A small-molecule ligand and the protein it binds are described below.
Small molecule (SMILES): Nc1ncnc2c1ncn2[C@H]1C[C@H](O)[C@@H](COP(=O)(O)O)O1

Binding-site contacts:
Ligand atom C6 contacts residue PRO421 of chain 51.A at 4.1 Å (hydrophobic).
Ligand atom C3' contacts residue HIS630 of chain 51.A at 4.4 Å.
Ligand atom N7 contacts residue HIS630 of chain 51.A at 4.1 Å.
Ligand atom N6 contacts residue SER632 of chain 51.A at 3.3 Å (h-bond).
Ligand atom C2 contacts residue GLY639 of chain 51.A at 3.1 Å.
Ligand atom C2' contacts residue HIS630 of chain 51.A at 3.2 Å.
Ligand atom N6 contacts residue GLY639 of chain 51.A at 3.6 Å (h-bond).
Ligand atom N1 contacts residue PHE638 of chain 51.A at 4.3 Å.
Ligand atom C5 contacts residue PRO631 of chain 51.A at 4.2 Å (hydrophobic).
Ligand atom C2 contacts residue PRO631 of chain 51.A at 3.3 Å (hydrophobic).
Ligand atom N1 contacts residue PRO421 of chain 51.A at 4.3 Å.
Ligand atom N6 contacts residue VAL420 of chain 51.A at 4.0 Å.
Ligand atom N9 contacts residue HIS630 of chain 51.A at 4.2 Å.
Ligand atom N1 contacts residue VAL420 of chain 51.A at 3.7 Å.
Ligand atom N1 contacts residue PRO631 of chain 51.A at 3.5 Å (h-bond).
Ligand atom C6 contacts residue GLY639 of chain 51.A at 3.8 Å.
Ligand atom C8 contacts residue HIS630 of chain 51.A at 3.3 Å.
Ligand atom C5 contacts residue SER632 of chain 51.A at 4.1 Å.
Ligand atom O1P contacts residue LYS641 of chain 60.A at 4.0 Å.
Ligand atom N7 contacts residue PRO421 of chain 51.A at 4.2 Å.
Ligand atom O2P contacts residue ASP626 of chain 60.A at 4.2 Å.
Ligand atom C6 contacts residue PRO631 of chain 51.A at 3.9 Å (hydrophobic).
Ligand atom C1' contacts residue HIS630 of chain 51.A at 4.0 Å.
Ligand atom C4 contacts residue PRO631 of chain 51.A at 4.0 Å (hydrophobic).
Ligand atom N7 contacts residue ASN609 of chain 51.A at 3.8 Å.
Ligand atom C6 contacts residue SER632 of chain 51.A at 3.9 Å.
Ligand atom C6 contacts residue VAL420 of chain 51.A at 4.0 Å (hydrophobic).
Ligand atom N6 contacts residue GLY637 of chain 51.A at 3.7 Å.
Ligand atom N9 contacts residue PRO421 of chain 51.A at 4.4 Å.
Ligand atom C4 contacts residue PRO421 of chain 51.A at 4.3 Å (hydrophobic).
Ligand atom N6 contacts residue PHE638 of chain 51.A at 3.9 Å.
Ligand atom N3 contacts residue GLY639 of chain 51.A at 4.3 Å.
Ligand atom C2 contacts residue PRO421 of chain 51.A at 4.5 Å (hydrophobic).
Ligand atom C8 contacts residue PRO421 of chain 51.A at 4.3 Å (hydrophobic).
Ligand atom C1' contacts residue PRO631 of chain 51.A at 4.3 Å (hydrophobic).
Ligand atom C2 contacts residue VAL420 of chain 51.A at 4.3 Å (hydrophobic).
Ligand atom N3 contacts residue PRO631 of chain 51.A at 3.6 Å.
Ligand atom N7 contacts residue SER632 of chain 51.A at 4.1 Å.
Ligand atom C5 contacts residue PRO421 of chain 51.A at 4.1 Å (hydrophobic).
Ligand atom N1 contacts residue GLY639 of chain 51.A at 3.1 Å (h-bond).

Sequence of chain 60.A:
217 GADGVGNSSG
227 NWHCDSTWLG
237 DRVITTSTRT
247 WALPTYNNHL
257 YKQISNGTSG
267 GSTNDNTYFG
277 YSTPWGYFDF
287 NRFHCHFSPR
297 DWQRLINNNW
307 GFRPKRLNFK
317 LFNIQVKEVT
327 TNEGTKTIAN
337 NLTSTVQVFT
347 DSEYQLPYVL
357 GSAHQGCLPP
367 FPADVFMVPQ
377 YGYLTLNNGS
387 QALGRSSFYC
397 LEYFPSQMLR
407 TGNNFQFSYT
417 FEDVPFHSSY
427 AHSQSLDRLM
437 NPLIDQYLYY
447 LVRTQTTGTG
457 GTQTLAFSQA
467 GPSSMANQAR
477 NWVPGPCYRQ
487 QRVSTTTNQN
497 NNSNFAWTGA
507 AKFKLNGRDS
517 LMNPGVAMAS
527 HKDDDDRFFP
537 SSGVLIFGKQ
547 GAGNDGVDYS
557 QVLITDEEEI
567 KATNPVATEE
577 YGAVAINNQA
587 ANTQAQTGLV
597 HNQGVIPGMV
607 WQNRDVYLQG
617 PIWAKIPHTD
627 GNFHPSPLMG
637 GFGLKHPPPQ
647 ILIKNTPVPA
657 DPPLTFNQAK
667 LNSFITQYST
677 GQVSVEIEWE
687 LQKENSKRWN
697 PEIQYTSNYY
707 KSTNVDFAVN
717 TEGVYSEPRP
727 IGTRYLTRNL

Sequence of chain 51.A:
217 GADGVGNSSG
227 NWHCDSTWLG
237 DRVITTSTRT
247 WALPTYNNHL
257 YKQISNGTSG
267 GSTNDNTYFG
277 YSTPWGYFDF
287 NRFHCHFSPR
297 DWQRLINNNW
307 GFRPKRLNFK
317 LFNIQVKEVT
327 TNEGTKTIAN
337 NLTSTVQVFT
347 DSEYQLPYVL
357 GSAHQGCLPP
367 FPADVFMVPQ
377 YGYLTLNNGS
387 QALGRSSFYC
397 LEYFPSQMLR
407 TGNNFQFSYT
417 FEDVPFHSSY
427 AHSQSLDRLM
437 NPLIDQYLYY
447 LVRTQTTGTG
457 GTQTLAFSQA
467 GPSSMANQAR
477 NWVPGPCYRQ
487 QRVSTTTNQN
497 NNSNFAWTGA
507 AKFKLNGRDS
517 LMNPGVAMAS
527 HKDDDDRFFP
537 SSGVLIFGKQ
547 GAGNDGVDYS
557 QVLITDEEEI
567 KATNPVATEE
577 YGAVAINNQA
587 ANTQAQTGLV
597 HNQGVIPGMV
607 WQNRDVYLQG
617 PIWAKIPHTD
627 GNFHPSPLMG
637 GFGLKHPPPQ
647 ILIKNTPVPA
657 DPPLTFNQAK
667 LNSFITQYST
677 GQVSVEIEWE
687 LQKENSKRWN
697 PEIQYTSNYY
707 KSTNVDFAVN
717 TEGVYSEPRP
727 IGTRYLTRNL